Sequence of chain 1.B:
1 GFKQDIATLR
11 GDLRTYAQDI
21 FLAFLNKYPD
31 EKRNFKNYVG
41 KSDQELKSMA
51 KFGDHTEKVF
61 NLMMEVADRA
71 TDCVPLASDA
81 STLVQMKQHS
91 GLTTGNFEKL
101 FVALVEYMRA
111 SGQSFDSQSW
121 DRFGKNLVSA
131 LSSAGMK

This small molecule binds to this protein.
Small molecule (SMILES): Cc1ccc(C(C)C)cc1

Binding-site contacts:
Ligand atom C9 contacts residue HEM1 of chain 1.G at 3.1 Å.
Ligand atom C5 contacts residue TYR38 of chain 1.B at 3.1 Å (hydrophobic).
Ligand atom C6 contacts residue PHE52 of chain 1.B at 3.1 Å (hydrophobic).
Ligand atom C5 contacts residue HIS55 of chain 1.B at 4.0 Å.
Ligand atom C5 contacts residue PHE21 of chain 1.B at 3.5 Å (hydrophobic).
Ligand atom C7 contacts residue PHE52 of chain 1.B at 2.6 Å (hydrophobic).
Ligand atom C8 contacts residue PHE21 of chain 1.B at 2.6 Å (hydrophobic).
Ligand atom C2 contacts residue PHE35 of chain 1.B at 4.1 Å (hydrophobic).
Ligand atom C6 contacts residue TYR38 of chain 1.B at 3.0 Å (hydrophobic).
Ligand atom C10 contacts residue TYR38 of chain 1.B at 3.6 Å (hydrophobic).
Ligand atom C10 contacts residue HEM1 of chain 1.G at 2.5 Å.
Ligand atom C3 contacts residue VAL59 of chain 1.B at 3.2 Å (hydrophobic).
Ligand atom C10 contacts residue PHE35 of chain 1.B at 4.2 Å (hydrophobic).
Ligand atom C10 contacts residue HIS55 of chain 1.B at 3.1 Å.
Ligand atom C8 contacts residue TYR38 of chain 1.B at 2.1 Å (hydrophobic).
Ligand atom C6 contacts residue THR56 of chain 1.B at 2.8 Å.
Ligand atom C4 contacts residue VAL59 of chain 1.B at 4.2 Å (hydrophobic).
Ligand atom C7 contacts residue LYS51 of chain 1.B at 4.1 Å.
Ligand atom C2 contacts residue VAL59 of chain 1.B at 3.5 Å (hydrophobic).
Ligand atom C3 contacts residue PHE21 of chain 1.B at 4.1 Å (hydrophobic).
Ligand atom C9 contacts residue TYR38 of chain 1.B at 2.5 Å (hydrophobic).
Ligand atom C2 contacts residue OXY1 of chain 1.H at 3.5 Å.
Ligand atom C2 contacts residue HEM1 of chain 1.G at 3.2 Å.
Ligand atom C7 contacts residue TYR38 of chain 1.B at 2.6 Å (hydrophobic).
Ligand atom C1 contacts residue OXY1 of chain 1.H at 3.2 Å.
Ligand atom C7 contacts residue HIS55 of chain 1.B at 4.2 Å.
Ligand atom C4 contacts residue OXY1 of chain 1.H at 3.7 Å.
Ligand atom C2 contacts residue HIS55 of chain 1.B at 3.7 Å.
Ligand atom C6 contacts residue PHE21 of chain 1.B at 3.2 Å (hydrophobic).
Ligand atom C4 contacts residue PHE21 of chain 1.B at 3.4 Å (hydrophobic).
Ligand atom C8 contacts residue THR56 of chain 1.B at 4.0 Å.
Ligand atom C4 contacts residue THR56 of chain 1.B at 3.4 Å.
Ligand atom C7 contacts residue THR56 of chain 1.B at 3.1 Å.
Ligand atom C3 contacts residue OXY1 of chain 1.H at 2.9 Å.
Ligand atom C9 contacts residue HIS55 of chain 1.B at 3.2 Å.
Ligand atom C5 contacts residue THR56 of chain 1.B at 3.5 Å.
Ligand atom C1 contacts residue HEM1 of chain 1.G at 2.8 Å.
Ligand atom C8 contacts residue PHE52 of chain 1.B at 2.6 Å (hydrophobic).
Ligand atom C1 contacts residue VAL59 of chain 1.B at 3.1 Å (hydrophobic).
Ligand atom C3 contacts residue PHE35 of chain 1.B at 4.1 Å (hydrophobic).